Binding-site contacts:
Ligand atom C2 contacts residue GLN577 of chain 1.D at 3.5 Å.
Ligand atom C3 contacts residue ASN328 of chain 1.D at 3.8 Å.
Ligand atom C1 contacts residue ASN328 of chain 1.D at 1.4 Å.
Ligand atom O5 contacts residue ASN328 of chain 1.D at 2.4 Å (h-bond).
Ligand atom C8 contacts residue GLN577 of chain 1.D at 3.6 Å.
Ligand atom N2 contacts residue ASN328 of chain 1.D at 2.9 Å (h-bond).
Ligand atom C5 contacts residue ASN328 of chain 1.D at 3.6 Å.
Ligand atom C1 contacts residue GLN577 of chain 1.D at 3.6 Å.
Ligand atom O3 contacts residue GLN577 of chain 1.D at 4.4 Å.
Ligand atom O7 contacts residue ASN328 of chain 1.D at 3.4 Å (h-bond).
Ligand atom C7 contacts residue ASN328 of chain 1.D at 3.2 Å.
Ligand atom C8 contacts residue ASN328 of chain 1.D at 4.0 Å.
Ligand atom C4 contacts residue ASN328 of chain 1.D at 4.2 Å.
Ligand atom N2 contacts residue GLN577 of chain 1.D at 2.8 Å (h-bond).
Ligand atom C7 contacts residue GLN577 of chain 1.D at 3.7 Å.
Ligand atom C2 contacts residue ASN328 of chain 1.D at 2.5 Å.
Ligand atom C8 contacts residue PRO576 of chain 1.D at 4.1 Å (hydrophobic).
Ligand atom C3 contacts residue GLN577 of chain 1.D at 3.7 Å.

Sequence of chain 1.D:
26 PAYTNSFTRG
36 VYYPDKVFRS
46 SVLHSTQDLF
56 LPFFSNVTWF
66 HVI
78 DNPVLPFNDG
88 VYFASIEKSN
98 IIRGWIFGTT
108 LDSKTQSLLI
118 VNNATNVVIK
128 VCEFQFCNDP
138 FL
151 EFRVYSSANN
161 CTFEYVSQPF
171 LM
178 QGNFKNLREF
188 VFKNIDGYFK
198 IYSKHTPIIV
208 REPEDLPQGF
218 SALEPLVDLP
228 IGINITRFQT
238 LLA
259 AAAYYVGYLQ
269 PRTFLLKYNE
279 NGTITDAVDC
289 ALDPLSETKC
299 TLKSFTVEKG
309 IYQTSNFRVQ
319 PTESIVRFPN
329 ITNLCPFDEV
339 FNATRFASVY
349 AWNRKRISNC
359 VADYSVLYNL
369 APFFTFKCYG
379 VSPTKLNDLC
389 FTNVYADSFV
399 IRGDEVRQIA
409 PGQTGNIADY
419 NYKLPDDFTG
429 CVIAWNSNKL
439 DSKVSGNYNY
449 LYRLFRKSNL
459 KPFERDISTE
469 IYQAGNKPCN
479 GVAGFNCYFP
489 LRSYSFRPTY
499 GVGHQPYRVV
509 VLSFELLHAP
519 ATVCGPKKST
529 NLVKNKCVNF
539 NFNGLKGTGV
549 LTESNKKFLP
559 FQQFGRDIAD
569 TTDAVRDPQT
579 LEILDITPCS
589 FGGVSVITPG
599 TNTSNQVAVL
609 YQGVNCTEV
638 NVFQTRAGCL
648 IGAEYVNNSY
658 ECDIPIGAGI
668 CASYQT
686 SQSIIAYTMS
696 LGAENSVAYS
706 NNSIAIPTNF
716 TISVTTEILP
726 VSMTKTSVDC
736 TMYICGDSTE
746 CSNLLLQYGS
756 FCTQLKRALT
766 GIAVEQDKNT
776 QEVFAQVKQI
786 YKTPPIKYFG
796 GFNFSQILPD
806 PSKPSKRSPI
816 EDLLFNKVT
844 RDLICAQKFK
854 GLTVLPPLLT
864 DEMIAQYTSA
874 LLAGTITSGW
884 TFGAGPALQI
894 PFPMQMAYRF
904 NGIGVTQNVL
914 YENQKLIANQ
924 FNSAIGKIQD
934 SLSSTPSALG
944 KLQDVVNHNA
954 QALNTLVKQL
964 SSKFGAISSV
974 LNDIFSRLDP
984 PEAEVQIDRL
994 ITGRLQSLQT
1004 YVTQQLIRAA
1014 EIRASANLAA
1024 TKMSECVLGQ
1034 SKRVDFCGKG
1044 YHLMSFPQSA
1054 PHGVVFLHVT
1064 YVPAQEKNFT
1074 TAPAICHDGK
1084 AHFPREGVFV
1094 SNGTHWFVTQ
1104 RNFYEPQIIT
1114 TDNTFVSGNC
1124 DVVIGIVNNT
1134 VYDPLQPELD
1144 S

The protein below binds the small molecule below.
Small molecule (SMILES): CC(=O)N[C@@H]1[C@@H](O)[C@H](O)[C@@H](CO)O[C@H]1O